Sequence of chain 1.A:
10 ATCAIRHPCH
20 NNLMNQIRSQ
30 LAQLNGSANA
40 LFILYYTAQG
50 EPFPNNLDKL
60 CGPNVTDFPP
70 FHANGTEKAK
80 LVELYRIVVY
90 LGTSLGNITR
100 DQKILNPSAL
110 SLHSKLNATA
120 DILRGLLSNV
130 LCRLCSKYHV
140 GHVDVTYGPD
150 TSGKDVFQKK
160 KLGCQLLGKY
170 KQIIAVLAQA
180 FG

Binding-site contacts:
Ligand atom N2 contacts residue ASN63 of chain 1.A at 2.9 Å (h-bond).
Ligand atom C1 contacts residue ASN63 of chain 1.A at 1.4 Å.
Ligand atom O6 contacts residue PRO62 of chain 1.A at 4.3 Å.
Ligand atom O7 contacts residue ASN63 of chain 1.A at 4.1 Å.
Ligand atom C5 contacts residue ASN63 of chain 1.A at 3.7 Å.
Ligand atom C4 contacts residue ASN63 of chain 1.A at 4.2 Å.
Ligand atom C3 contacts residue ASN63 of chain 1.A at 3.8 Å.
Ligand atom O5 contacts residue ASN63 of chain 1.A at 2.4 Å (h-bond).
Ligand atom C2 contacts residue ASN63 of chain 1.A at 2.5 Å.
Ligand atom C7 contacts residue ASN63 of chain 1.A at 3.7 Å.

A small-molecule ligand and the protein it binds are described below.
Small molecule (SMILES): CC(=O)N[C@@H]1[C@@H](O)[C@H](O)[C@@H](CO)O[C@H]1O